Sequence of chain 1.C:
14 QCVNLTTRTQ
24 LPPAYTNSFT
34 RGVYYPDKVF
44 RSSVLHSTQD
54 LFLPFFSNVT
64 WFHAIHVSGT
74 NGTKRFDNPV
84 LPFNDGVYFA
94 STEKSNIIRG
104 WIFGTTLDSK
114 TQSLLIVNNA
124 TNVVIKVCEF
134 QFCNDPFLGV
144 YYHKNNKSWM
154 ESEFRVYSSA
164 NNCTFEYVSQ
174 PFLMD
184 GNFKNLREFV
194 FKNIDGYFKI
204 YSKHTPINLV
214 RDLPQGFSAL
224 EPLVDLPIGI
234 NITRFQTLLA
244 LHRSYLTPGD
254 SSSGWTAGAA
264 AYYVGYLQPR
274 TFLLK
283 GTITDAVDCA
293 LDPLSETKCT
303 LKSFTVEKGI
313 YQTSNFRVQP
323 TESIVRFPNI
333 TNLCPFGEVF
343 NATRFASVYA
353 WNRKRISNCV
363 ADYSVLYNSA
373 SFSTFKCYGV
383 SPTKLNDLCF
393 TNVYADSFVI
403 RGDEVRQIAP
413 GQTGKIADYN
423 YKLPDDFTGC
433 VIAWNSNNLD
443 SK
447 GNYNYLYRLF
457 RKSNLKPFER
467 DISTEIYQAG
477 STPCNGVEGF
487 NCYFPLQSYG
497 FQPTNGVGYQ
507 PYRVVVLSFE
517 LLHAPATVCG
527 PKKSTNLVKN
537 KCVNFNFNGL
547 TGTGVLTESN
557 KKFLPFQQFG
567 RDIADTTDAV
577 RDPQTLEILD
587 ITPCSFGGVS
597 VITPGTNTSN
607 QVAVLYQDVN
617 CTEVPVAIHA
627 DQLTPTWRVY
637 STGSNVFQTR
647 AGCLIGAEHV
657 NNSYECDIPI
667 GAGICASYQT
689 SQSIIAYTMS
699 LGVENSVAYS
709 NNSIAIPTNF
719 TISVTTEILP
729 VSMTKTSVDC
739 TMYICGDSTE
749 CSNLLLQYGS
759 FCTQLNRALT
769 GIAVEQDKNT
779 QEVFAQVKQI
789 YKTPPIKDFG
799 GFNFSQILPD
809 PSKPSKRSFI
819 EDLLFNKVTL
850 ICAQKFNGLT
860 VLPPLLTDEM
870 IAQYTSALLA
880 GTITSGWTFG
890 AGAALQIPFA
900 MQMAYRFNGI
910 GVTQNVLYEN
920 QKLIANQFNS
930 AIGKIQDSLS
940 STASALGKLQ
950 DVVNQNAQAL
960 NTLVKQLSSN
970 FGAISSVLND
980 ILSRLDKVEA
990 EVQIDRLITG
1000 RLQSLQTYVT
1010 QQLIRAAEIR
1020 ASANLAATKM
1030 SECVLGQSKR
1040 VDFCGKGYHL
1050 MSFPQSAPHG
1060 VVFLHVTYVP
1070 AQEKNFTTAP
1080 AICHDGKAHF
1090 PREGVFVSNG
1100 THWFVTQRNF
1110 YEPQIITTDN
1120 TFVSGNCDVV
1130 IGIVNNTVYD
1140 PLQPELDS

Binding-site contacts:
Ligand atom O5 contacts residue GLN580 of chain 1.C at 3.6 Å.
Ligand atom C5 contacts residue ASN331 of chain 1.C at 3.8 Å.
Ligand atom C4 contacts residue GLN580 of chain 1.C at 4.0 Å.
Ligand atom C6 contacts residue GLN580 of chain 1.C at 3.4 Å.
Ligand atom C1 contacts residue GLN580 of chain 1.C at 4.1 Å.
Ligand atom C6 contacts residue LEU582 of chain 1.C at 4.3 Å (hydrophobic).
Ligand atom C3 contacts residue ASN331 of chain 1.C at 3.8 Å.
Ligand atom C2 contacts residue ASN331 of chain 1.C at 2.5 Å.
Ligand atom O6 contacts residue THR581 of chain 1.C at 4.2 Å.
Ligand atom O7 contacts residue GLN580 of chain 1.C at 3.3 Å (h-bond).
Ligand atom O7 contacts residue ASN331 of chain 1.C at 3.4 Å (h-bond).
Ligand atom C4 contacts residue ASN331 of chain 1.C at 4.3 Å.
Ligand atom O6 contacts residue LEU582 of chain 1.C at 3.6 Å.
Ligand atom C1 contacts residue ASN331 of chain 1.C at 1.4 Å.
Ligand atom C2 contacts residue GLN580 of chain 1.C at 4.2 Å.
Ligand atom C7 contacts residue GLN580 of chain 1.C at 4.2 Å.
Ligand atom O5 contacts residue ASN331 of chain 1.C at 2.5 Å (h-bond).
Ligand atom C8 contacts residue ASN331 of chain 1.C at 4.4 Å.
Ligand atom O6 contacts residue GLN580 of chain 1.C at 2.4 Å (h-bond).
Ligand atom N2 contacts residue ASN331 of chain 1.C at 2.8 Å (h-bond).
Ligand atom C5 contacts residue GLN580 of chain 1.C at 3.9 Å.
Ligand atom C7 contacts residue ASN331 of chain 1.C at 3.3 Å.

A protein and the small-molecule ligand that binds it are described below.
Small molecule (SMILES): CC(=O)N[C@@H]1[C@@H](O)[C@H](O)[C@@H](CO)O[C@H]1O